This small molecule binds to this protein.
Small molecule (SMILES): CC(=O)N[C@H]1[C@H](O[C@H]2[C@H](O)[C@@H](NC(C)=O)CO[C@@H]2CO)O[C@H](CO)[C@@H](O)[C@@H]1O

Sequence of chain 1.E:
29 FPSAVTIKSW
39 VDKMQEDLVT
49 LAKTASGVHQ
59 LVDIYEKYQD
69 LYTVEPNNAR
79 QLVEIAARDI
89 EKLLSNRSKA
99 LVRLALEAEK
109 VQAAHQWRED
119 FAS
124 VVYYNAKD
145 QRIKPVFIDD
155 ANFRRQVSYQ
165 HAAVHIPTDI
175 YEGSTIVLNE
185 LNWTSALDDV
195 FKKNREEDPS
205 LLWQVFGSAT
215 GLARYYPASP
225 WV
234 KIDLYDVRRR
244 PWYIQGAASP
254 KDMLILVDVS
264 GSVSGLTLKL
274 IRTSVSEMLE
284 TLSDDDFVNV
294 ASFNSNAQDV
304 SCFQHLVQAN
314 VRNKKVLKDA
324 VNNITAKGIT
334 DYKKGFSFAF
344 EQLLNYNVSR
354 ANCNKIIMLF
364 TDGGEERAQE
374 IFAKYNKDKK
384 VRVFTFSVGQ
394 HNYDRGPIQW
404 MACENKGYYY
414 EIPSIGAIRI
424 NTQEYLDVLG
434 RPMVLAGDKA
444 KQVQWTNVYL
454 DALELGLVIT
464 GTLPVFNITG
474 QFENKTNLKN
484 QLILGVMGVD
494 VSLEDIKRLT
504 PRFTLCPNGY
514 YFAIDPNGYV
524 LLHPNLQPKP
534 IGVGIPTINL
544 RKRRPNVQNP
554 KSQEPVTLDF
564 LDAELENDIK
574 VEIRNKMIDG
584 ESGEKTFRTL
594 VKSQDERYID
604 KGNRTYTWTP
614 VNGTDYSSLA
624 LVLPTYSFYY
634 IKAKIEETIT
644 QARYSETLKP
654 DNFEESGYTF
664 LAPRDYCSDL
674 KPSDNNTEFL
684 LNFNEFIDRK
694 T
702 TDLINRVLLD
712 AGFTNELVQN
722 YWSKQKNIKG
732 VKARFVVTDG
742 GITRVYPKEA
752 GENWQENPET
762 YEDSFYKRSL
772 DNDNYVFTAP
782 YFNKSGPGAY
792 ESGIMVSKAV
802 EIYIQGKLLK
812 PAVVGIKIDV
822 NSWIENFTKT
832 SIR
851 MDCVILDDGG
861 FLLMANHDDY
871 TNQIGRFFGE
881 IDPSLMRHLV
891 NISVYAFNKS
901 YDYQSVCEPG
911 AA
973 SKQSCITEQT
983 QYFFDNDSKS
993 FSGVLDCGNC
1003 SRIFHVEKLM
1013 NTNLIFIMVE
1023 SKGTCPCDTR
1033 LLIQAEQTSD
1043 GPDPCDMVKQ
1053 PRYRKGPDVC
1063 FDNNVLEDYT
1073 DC

Binding-site contacts:
Ligand atom C1 contacts residue ASN898 of chain 1.E at 1.4 Å.
Ligand atom O5 contacts residue PHE985 of chain 1.E at 4.1 Å.
Ligand atom C5 contacts residue ASN898 of chain 1.E at 3.7 Å.
Ligand atom C7 contacts residue ASN898 of chain 1.E at 3.1 Å.
Ligand atom O6 contacts residue PHE985 of chain 1.E at 4.4 Å.
Ligand atom O7 contacts residue ASN898 of chain 1.E at 3.0 Å (h-bond).
Ligand atom C6 contacts residue LEU593 of chain 1.E at 4.2 Å (hydrophobic).
Ligand atom C8 contacts residue ASN898 of chain 1.E at 4.3 Å.
Ligand atom C4 contacts residue ASN898 of chain 1.E at 4.3 Å.
Ligand atom O7 contacts residue LYS899 of chain 1.E at 4.3 Å.
Ligand atom C1 contacts residue LEU593 of chain 1.E at 4.0 Å (hydrophobic).
Ligand atom C2 contacts residue ASN898 of chain 1.E at 2.4 Å.
Ligand atom C5 contacts residue PHE985 of chain 1.E at 4.5 Å (hydrophobic).
Ligand atom C3 contacts residue ASN898 of chain 1.E at 3.8 Å.
Ligand atom O5 contacts residue LEU593 of chain 1.E at 3.7 Å.
Ligand atom C6 contacts residue PHE985 of chain 1.E at 3.6 Å (hydrophobic).
Ligand atom O5 contacts residue PHE897 of chain 1.E at 3.5 Å (h-bond).
Ligand atom C1 contacts residue PHE897 of chain 1.E at 3.9 Å (hydrophobic).
Ligand atom N2 contacts residue ASN898 of chain 1.E at 2.8 Å (h-bond).
Ligand atom O5 contacts residue ASN898 of chain 1.E at 2.4 Å (h-bond).
Ligand atom C5 contacts residue LEU593 of chain 1.E at 3.8 Å (hydrophobic).